The protein below binds the small molecule below.
Small molecule (SMILES): CC(=O)N[C@@H]1[C@@H](O)[C@H](O)[C@@H](CO)O[C@H]1O

Binding-site contacts:
Ligand atom N2 contacts residue ASN21 of chain 3.A at 3.2 Å (h-bond).
Ligand atom C5 contacts residue ASN21 of chain 3.A at 3.6 Å.
Ligand atom C1 contacts residue ASN21 of chain 3.A at 1.4 Å.
Ligand atom C2 contacts residue ASN21 of chain 3.A at 2.6 Å.
Ligand atom C4 contacts residue ASN21 of chain 3.A at 4.3 Å.
Ligand atom C3 contacts residue ASN21 of chain 3.A at 3.9 Å.
Ligand atom O7 contacts residue ALA20 of chain 3.A at 3.9 Å.
Ligand atom C7 contacts residue ALA20 of chain 3.A at 4.3 Å (hydrophobic).
Ligand atom C8 contacts residue ASN21 of chain 3.A at 2.9 Å.
Ligand atom O5 contacts residue ASN21 of chain 3.A at 2.3 Å (h-bond).
Ligand atom C7 contacts residue ASN21 of chain 3.A at 3.4 Å.
Ligand atom O7 contacts residue ASN21 of chain 3.A at 4.5 Å.

Sequence of chain 3.A:
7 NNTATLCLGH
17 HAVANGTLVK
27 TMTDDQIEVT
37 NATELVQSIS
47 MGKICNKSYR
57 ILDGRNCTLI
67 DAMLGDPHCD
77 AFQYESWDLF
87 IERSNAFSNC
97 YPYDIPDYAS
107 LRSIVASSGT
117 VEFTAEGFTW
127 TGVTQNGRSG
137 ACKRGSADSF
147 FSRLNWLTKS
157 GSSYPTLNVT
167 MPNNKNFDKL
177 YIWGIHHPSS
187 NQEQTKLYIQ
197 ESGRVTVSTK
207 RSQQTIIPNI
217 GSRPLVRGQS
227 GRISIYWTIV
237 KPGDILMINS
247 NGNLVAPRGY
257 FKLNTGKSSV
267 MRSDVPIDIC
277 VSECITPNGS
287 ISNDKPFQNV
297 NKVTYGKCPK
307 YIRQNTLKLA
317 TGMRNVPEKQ